A protein and the small-molecule ligand that binds it are described below.
Small molecule (SMILES): CC(=O)N[C@@H]1[C@@H](O)[C@H](O)[C@@H](CO)O[C@H]1O

Sequence of chain 1.C:
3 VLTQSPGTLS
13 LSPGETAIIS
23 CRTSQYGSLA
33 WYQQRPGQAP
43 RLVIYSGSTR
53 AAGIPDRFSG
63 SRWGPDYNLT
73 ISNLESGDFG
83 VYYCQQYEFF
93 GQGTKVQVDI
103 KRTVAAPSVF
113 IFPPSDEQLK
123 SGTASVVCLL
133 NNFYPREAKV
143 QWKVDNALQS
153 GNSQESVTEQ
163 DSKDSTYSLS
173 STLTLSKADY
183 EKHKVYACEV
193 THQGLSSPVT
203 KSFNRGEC

Sequence of chain 1.B:
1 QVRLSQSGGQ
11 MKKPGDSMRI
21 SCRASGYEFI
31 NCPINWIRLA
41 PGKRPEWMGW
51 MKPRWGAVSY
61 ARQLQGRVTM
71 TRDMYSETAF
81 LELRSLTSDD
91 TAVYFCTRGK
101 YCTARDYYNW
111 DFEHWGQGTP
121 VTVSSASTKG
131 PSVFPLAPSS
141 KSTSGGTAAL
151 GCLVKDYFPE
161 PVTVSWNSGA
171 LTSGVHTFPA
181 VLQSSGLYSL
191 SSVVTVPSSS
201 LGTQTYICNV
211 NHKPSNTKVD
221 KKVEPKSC

Binding-site contacts:
Ligand atom O6 contacts residue ASN160 of chain 1.A at 4.5 Å.
Ligand atom N2 contacts residue ASN160 of chain 1.A at 3.0 Å (h-bond).
Ligand atom C3 contacts residue ASN160 of chain 1.A at 3.8 Å.
Ligand atom N2 contacts residue GLU159 of chain 1.A at 3.7 Å.
Ligand atom O6 contacts residue TYR89 of chain 1.C at 3.3 Å (h-bond).
Ligand atom C8 contacts residue THR120 of chain 1.A at 4.0 Å.
Ligand atom O6 contacts residue TYR108 of chain 1.B at 4.0 Å.
Ligand atom C2 contacts residue ASN160 of chain 1.A at 2.5 Å.
Ligand atom C1 contacts residue GLU159 of chain 1.A at 4.3 Å.
Ligand atom O6 contacts residue SER30 of chain 1.C at 3.7 Å.
Ligand atom C6 contacts residue GLY29 of chain 1.C at 4.4 Å.
Ligand atom C1 contacts residue ASN160 of chain 1.A at 1.4 Å.
Ligand atom C7 contacts residue ASN160 of chain 1.A at 3.7 Å.
Ligand atom O6 contacts residue GLY29 of chain 1.C at 4.3 Å.
Ligand atom C7 contacts residue GLU159 of chain 1.A at 3.2 Å.
Ligand atom C4 contacts residue ASN160 of chain 1.A at 4.2 Å.
Ligand atom O7 contacts residue GLU159 of chain 1.A at 3.2 Å (salt-bridge).
Ligand atom O7 contacts residue ASN160 of chain 1.A at 3.9 Å.
Ligand atom C6 contacts residue SER30 of chain 1.C at 3.8 Å.
Ligand atom C5 contacts residue ASN160 of chain 1.A at 3.6 Å.
Ligand atom O5 contacts residue TYR89 of chain 1.C at 4.1 Å.
Ligand atom C8 contacts residue GLU159 of chain 1.A at 3.5 Å.
Ligand atom O5 contacts residue ASN160 of chain 1.A at 2.3 Å (h-bond).
Ligand atom C2 contacts residue GLU159 of chain 1.A at 4.3 Å.

Sequence of chain 1.A:
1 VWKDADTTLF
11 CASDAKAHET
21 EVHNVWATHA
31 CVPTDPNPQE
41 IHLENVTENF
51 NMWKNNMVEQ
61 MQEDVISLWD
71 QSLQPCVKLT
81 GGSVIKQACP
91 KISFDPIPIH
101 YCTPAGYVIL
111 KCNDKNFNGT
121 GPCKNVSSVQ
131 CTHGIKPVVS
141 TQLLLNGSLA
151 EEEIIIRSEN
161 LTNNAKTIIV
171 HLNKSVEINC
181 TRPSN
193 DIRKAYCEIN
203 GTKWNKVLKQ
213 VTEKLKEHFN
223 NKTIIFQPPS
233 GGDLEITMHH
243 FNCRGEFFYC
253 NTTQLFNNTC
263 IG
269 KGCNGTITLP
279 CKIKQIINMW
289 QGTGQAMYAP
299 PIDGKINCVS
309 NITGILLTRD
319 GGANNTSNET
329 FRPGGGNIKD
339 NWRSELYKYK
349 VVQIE